A protein and the small-molecule ligand that binds it are described below.
Small molecule (SMILES): C[C@H](CCC(=O)O)[C@H]1CC[C@H]2[C@@H]3[C@H](O)C[C@@H]4C[C@H](O)CC[C@]4(C)[C@H]3C[C@H](O)[C@]12C

Binding-site contacts:
Ligand atom C21 contacts residue HIS67 of chain 1.IA at 3.7 Å.
Ligand atom C6 contacts residue THR26 of chain 1.L at 3.8 Å.
Ligand atom C23 contacts residue ARG66 of chain 1.IA at 4.1 Å.
Ligand atom C16 contacts residue LEU34 of chain 1.L at 3.5 Å (hydrophobic).
Ligand atom O26 contacts residue HIS67 of chain 1.IA at 2.8 Å (h-bond).
Ligand atom C4 contacts residue LYS28 of chain 1.L at 4.2 Å.
Ligand atom O26 contacts residue LYS63 of chain 1.IA at 3.8 Å.
Ligand atom C23 contacts residue LEU34 of chain 1.L at 4.3 Å (hydrophobic).
Ligand atom O26 contacts residue ARG66 of chain 1.IA at 3.3 Å.
Ligand atom C12 contacts residue ARG66 of chain 1.IA at 4.0 Å.
Ligand atom C15 contacts residue ARG66 of chain 1.IA at 3.4 Å.
Ligand atom C1 contacts residue HIS74 of chain 1.IA at 4.3 Å.
Ligand atom C4 contacts residue THR26 of chain 1.L at 3.9 Å.
Ligand atom C13 contacts residue ARG66 of chain 1.IA at 4.2 Å.
Ligand atom C18 contacts residue PHE70 of chain 1.IA at 4.1 Å (hydrophobic).
Ligand atom C19 contacts residue HIS74 of chain 1.IA at 3.7 Å.
Ligand atom C20 contacts residue THR38 of chain 1.L at 3.9 Å.
Ligand atom O25 contacts residue HIS67 of chain 1.IA at 3.4 Å.
Ligand atom C6 contacts residue LYS28 of chain 1.L at 4.0 Å.
Ligand atom C21 contacts residue ARG66 of chain 1.IA at 3.8 Å.
Ligand atom C14 contacts residue ARG66 of chain 1.IA at 3.8 Å.
Ligand atom C7 contacts residue LYS28 of chain 1.L at 3.9 Å.
Ligand atom C24 contacts residue HIS67 of chain 1.IA at 3.4 Å.
Ligand atom C12 contacts residue PHE70 of chain 1.IA at 4.0 Å (hydrophobic).
Ligand atom C1 contacts residue ILE69 of chain 1.IA at 4.3 Å (hydrophobic).
Ligand atom C22 contacts residue LEU34 of chain 1.L at 3.5 Å (hydrophobic).
Ligand atom O25 contacts residue LYS63 of chain 1.IA at 4.3 Å.
Ligand atom O7 contacts residue LYS28 of chain 1.L at 3.0 Å.
Ligand atom C11 contacts residue PHE70 of chain 1.IA at 3.7 Å (hydrophobic).
Ligand atom C15 contacts residue ASN31 of chain 1.L at 4.0 Å.
Ligand atom C5 contacts residue THR26 of chain 1.L at 3.8 Å.
Ligand atom C18 contacts residue TYR35 of chain 1.L at 3.9 Å (hydrophobic).
Ligand atom C24 contacts residue ARG66 of chain 1.IA at 4.1 Å.
Ligand atom C21 contacts residue THR38 of chain 1.L at 4.3 Å.
Ligand atom C19 contacts residue TYR35 of chain 1.L at 3.6 Å (hydrophobic).
Ligand atom C16 contacts residue ARG66 of chain 1.IA at 3.2 Å.
Ligand atom C17 contacts residue ARG66 of chain 1.IA at 3.5 Å.
Ligand atom C20 contacts residue LEU34 of chain 1.L at 4.4 Å (hydrophobic).
Ligand atom O12 contacts residue ARG66 of chain 1.IA at 3.4 Å (salt-bridge).
Ligand atom C22 contacts residue THR38 of chain 1.L at 4.0 Å.

Sequence of chain 1.L:
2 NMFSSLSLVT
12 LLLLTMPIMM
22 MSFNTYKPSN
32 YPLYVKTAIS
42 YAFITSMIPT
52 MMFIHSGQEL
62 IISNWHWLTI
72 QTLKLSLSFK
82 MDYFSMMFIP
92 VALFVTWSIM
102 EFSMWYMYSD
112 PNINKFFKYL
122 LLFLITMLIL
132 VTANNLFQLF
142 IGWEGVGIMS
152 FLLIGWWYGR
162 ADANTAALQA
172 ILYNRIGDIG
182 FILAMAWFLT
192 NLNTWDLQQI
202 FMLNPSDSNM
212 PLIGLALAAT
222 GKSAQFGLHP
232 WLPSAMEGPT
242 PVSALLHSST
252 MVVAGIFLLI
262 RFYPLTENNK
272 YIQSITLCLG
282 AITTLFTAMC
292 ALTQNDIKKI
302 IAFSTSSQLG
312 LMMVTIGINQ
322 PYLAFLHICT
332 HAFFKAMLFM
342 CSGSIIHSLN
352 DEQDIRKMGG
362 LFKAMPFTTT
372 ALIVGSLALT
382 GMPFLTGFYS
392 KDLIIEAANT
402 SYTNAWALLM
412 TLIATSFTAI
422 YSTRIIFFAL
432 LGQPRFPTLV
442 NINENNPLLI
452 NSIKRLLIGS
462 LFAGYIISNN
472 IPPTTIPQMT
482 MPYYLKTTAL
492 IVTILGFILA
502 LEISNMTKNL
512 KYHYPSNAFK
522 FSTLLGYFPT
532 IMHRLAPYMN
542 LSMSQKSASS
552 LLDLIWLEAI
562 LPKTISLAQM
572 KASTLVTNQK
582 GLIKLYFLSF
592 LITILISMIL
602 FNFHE

Sequence of chain 1.IA:
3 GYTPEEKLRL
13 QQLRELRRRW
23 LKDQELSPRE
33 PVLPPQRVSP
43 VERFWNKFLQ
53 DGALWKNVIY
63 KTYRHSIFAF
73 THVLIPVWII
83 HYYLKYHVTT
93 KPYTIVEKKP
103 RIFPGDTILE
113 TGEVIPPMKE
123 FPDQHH